Sequence of chain 1.A:
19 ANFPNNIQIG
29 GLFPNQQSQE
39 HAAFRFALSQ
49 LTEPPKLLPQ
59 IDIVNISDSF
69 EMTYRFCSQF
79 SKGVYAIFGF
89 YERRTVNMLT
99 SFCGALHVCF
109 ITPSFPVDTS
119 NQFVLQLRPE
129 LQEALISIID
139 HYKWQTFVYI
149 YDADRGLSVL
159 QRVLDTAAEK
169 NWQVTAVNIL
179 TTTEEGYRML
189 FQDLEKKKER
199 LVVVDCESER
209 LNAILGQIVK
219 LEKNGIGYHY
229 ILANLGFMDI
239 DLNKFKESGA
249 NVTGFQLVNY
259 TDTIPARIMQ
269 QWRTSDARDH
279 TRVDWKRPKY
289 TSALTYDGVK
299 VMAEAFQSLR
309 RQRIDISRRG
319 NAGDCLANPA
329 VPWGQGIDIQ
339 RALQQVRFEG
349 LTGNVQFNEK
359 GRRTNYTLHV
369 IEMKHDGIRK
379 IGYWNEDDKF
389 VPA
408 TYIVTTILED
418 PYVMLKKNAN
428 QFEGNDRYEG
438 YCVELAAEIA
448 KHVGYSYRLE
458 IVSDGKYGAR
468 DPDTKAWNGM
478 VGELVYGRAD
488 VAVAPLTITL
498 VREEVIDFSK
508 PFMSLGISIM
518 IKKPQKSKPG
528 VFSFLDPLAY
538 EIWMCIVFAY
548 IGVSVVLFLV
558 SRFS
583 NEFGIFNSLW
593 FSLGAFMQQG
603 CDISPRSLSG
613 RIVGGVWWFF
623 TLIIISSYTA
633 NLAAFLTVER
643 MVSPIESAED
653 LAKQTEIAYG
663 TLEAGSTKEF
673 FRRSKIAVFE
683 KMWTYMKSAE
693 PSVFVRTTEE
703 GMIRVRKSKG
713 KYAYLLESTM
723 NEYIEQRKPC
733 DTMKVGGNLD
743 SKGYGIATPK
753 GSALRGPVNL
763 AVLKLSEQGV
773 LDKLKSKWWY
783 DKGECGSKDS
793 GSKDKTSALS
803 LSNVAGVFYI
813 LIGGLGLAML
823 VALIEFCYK

Binding-site contacts:
Ligand atom O7 contacts residue ASN63 of chain 1.A at 4.2 Å.
Ligand atom C6 contacts residue SER65 of chain 1.A at 4.0 Å.
Ligand atom C8 contacts residue HIS122 of chain 1.B at 3.4 Å.
Ligand atom O5 contacts residue SER65 of chain 1.A at 3.8 Å.
Ligand atom C5 contacts residue ASN63 of chain 1.A at 3.7 Å.
Ligand atom N2 contacts residue ASN63 of chain 1.A at 2.9 Å (h-bond).
Ligand atom C4 contacts residue ASN63 of chain 1.A at 4.2 Å.
Ligand atom C5 contacts residue ASP66 of chain 1.A at 4.4 Å.
Ligand atom C2 contacts residue ASN63 of chain 1.A at 2.5 Å.
Ligand atom C1 contacts residue SER65 of chain 1.A at 3.7 Å.
Ligand atom O6 contacts residue ASP66 of chain 1.A at 4.4 Å.
Ligand atom C1 contacts residue ASN63 of chain 1.A at 1.4 Å.
Ligand atom C3 contacts residue ASN63 of chain 1.A at 3.8 Å.
Ligand atom O5 contacts residue ASN63 of chain 1.A at 2.4 Å (h-bond).
Ligand atom C7 contacts residue ASN63 of chain 1.A at 3.8 Å.
Ligand atom C1 contacts residue ASP66 of chain 1.A at 3.9 Å.
Ligand atom O5 contacts residue ASP66 of chain 1.A at 3.6 Å (salt-bridge).
Ligand atom C5 contacts residue SER65 of chain 1.A at 3.8 Å.

Sequence of chain 1.B:
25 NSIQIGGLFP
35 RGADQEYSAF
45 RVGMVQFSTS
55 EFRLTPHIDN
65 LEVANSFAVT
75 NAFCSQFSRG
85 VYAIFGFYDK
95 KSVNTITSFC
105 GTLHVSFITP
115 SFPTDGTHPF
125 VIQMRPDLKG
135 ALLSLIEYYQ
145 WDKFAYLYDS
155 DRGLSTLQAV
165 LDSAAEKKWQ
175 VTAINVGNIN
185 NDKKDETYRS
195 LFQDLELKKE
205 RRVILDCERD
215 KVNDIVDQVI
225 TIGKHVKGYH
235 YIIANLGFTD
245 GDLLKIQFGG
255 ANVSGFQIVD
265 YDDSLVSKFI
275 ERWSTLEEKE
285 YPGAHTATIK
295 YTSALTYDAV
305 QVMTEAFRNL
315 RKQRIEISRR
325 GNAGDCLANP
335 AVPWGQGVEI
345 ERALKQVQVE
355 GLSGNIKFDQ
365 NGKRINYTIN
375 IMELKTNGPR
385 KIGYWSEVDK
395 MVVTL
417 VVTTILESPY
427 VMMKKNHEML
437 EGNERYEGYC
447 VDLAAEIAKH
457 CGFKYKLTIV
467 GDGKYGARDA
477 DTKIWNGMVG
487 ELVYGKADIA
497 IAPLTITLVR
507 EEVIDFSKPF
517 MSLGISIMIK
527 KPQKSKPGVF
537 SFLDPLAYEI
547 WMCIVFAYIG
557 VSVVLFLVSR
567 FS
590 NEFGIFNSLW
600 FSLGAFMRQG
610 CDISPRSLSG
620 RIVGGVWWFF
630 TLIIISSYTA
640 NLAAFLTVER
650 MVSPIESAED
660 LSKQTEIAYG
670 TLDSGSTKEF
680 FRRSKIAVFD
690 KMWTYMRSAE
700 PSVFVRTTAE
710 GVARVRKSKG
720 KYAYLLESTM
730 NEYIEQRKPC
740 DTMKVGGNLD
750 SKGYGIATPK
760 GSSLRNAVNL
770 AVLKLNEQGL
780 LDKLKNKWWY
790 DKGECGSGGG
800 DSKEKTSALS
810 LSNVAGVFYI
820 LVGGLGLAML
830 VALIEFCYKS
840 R

This protein binds this small molecule.
Small molecule (SMILES): CC(=O)N[C@H]1[C@H](O[C@H]2[C@H](O)[C@@H](NC(C)=O)CO[C@@H]2CO)O[C@H](CO)[C@@H](O)[C@@H]1O